Sequence of chain 1.J:
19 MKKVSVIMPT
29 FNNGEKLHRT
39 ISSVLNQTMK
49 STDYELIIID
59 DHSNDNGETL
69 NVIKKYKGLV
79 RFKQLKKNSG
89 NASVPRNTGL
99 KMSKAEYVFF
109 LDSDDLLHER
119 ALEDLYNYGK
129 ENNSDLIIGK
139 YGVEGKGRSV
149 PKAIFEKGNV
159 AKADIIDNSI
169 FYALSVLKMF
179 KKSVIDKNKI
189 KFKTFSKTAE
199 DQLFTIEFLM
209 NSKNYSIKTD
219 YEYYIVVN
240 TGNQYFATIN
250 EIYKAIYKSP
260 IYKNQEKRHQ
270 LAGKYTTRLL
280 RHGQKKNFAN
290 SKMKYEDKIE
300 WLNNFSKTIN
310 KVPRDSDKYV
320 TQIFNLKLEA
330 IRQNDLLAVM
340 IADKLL

Binding-site contacts:
Ligand atom OAP contacts residue ALA171 of chain 1.J at 3.6 Å.
Ligand atom PBL contacts residue TYR170 of chain 1.J at 3.6 Å.
Ligand atom PBL contacts residue THR320 of chain 1.J at 3.6 Å.
Ligand atom OAI contacts residue HIS281 of chain 1.J at 3.5 Å.
Ligand atom OAH contacts residue HIS281 of chain 1.J at 3.7 Å.
Ligand atom CAT contacts residue ARG277 of chain 1.J at 3.4 Å.
Ligand atom OAJ contacts residue TYR170 of chain 1.J at 2.6 Å (h-bond).
Ligand atom OAQ contacts residue ALA151 of chain 1.J at 3.0 Å (h-bond).
Ligand atom OAO contacts residue ARG280 of chain 1.J at 2.9 Å (salt-bridge).
Ligand atom OAP contacts residue LEU172 of chain 1.J at 2.8 Å (h-bond).
Ligand atom CAS contacts residue TYR170 of chain 1.J at 3.3 Å (hydrophobic).
Ligand atom CAS contacts residue ARG280 of chain 1.J at 3.7 Å.
Ligand atom OAA contacts residue TYR170 of chain 1.J at 2.8 Å (h-bond).
Ligand atom OAL contacts residue ALA151 of chain 1.J at 3.4 Å.
Ligand atom OAY contacts residue SER173 of chain 1.J at 3.3 Å (h-bond).
Ligand atom OAB contacts residue LEU172 of chain 1.J at 3.5 Å (h-bond).
Ligand atom OAP contacts residue ARG277 of chain 1.J at 2.5 Å (salt-bridge).
Ligand atom OAO contacts residue THR320 of chain 1.J at 2.3 Å (h-bond).
Ligand atom OBB contacts residue PRO149 of chain 1.J at 3.6 Å.
Ligand atom PBM contacts residue LEU172 of chain 1.J at 3.6 Å.
Ligand atom CAV contacts residue ARG277 of chain 1.J at 3.4 Å.
Ligand atom CBH contacts residue HIS281 of chain 1.J at 3.6 Å.
Ligand atom OAF contacts residue ASP199 of chain 1.J at 2.4 Å (salt-bridge).
Ligand atom OAP contacts residue TYR170 of chain 1.J at 3.5 Å (h-bond).
Ligand atom OAX contacts residue TYR170 of chain 1.J at 3.6 Å.
Ligand atom OAA contacts residue LYS273 of chain 1.J at 2.8 Å (salt-bridge).
Ligand atom OAB contacts residue ALA171 of chain 1.J at 3.6 Å.
Ligand atom OAO contacts residue THR276 of chain 1.J at 3.5 Å.
Ligand atom OAB contacts residue PRO149 of chain 1.J at 3.6 Å.
Ligand atom OAD contacts residue THR196 of chain 1.J at 3.7 Å.
Ligand atom OAH contacts residue TYR170 of chain 1.J at 3.3 Å.
Ligand atom OAH contacts residue ARG280 of chain 1.J at 3.7 Å.
Ligand atom CBD contacts residue ASP199 of chain 1.J at 3.5 Å.
Ligand atom OBA contacts residue ARG277 of chain 1.J at 3.3 Å (salt-bridge).
Ligand atom OAX contacts residue ARG280 of chain 1.J at 3.2 Å (salt-bridge).
Ligand atom OAQ contacts residue LYS150 of chain 1.J at 3.1 Å (salt-bridge).
Ligand atom OAC contacts residue LYS150 of chain 1.J at 3.7 Å.
Ligand atom OAK contacts residue GLN200 of chain 1.J at 3.3 Å (h-bond).
Ligand atom PBM contacts residue ARG277 of chain 1.J at 3.7 Å.
Ligand atom OAK contacts residue ASP199 of chain 1.J at 3.0 Å (salt-bridge).

This protein binds this small molecule.
Small molecule (SMILES): O=P(O)(O)OC[C@H](O)[C@H](O)[C@H](O)COP(=O)(O)OC[C@H](O)[C@H](O)[C@H](O)COP(=O)(O)OC[C@@H](O)[C@@H](O)[C@@H](O)CO